Binding-site contacts:
Ligand atom O34 contacts residue LYS35 of chain 1.P at 3.8 Å.
Ligand atom O34 contacts residue GLU34 of chain 1.P at 3.8 Å.
Ligand atom C34 contacts residue ILE33 of chain 1.P at 3.7 Å (hydrophobic).
Ligand atom O44 contacts residue ILE33 of chain 1.P at 3.9 Å.
Ligand atom C34 contacts residue GLU34 of chain 1.P at 4.2 Å.
Ligand atom C44 contacts residue GLU34 of chain 1.P at 4.1 Å.
Ligand atom C44 contacts residue ILE33 of chain 1.P at 4.0 Å (hydrophobic).
Ligand atom N64 contacts residue GLU34 of chain 1.P at 3.9 Å.
Ligand atom O34 contacts residue ILE33 of chain 1.P at 4.2 Å.

The protein below binds the small molecule below.
Small molecule (SMILES): NC[C@@H]1O[C@H](O[C@H]2[C@@H](O)[C@H](O[C@@H]3[C@@H](O)[C@H](N)C[C@H](N)[C@H]3O[C@H]3O[C@H](CO)[C@@H](O)[C@H](O)[C@H]3N)O[C@@H]2CO)[C@H](N)[C@@H](O)[C@@H]1O

Sequence of chain 1.P:
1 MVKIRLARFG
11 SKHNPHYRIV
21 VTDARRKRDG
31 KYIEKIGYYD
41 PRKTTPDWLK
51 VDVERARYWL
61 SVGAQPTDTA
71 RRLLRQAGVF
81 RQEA